Binding-site contacts:
Ligand atom C7 contacts residue PHE182 of chain 1.A at 3.9 Å (hydrophobic).
Ligand atom CL1 contacts residue VAL53 of chain 1.A at 3.2 Å.
Ligand atom C4 contacts residue PHE182 of chain 1.A at 3.4 Å (hydrophobic).
Ligand atom C2 contacts residue ASN39 of chain 1.A at 3.9 Å.
Ligand atom N1 contacts residue ASP267 of chain 1.A at 2.8 Å (salt-bridge).
Ligand atom N1 contacts residue ASN39 of chain 1.A at 3.4 Å (h-bond).
Ligand atom C1 contacts residue ASP267 of chain 1.A at 3.9 Å.
Ligand atom C6 contacts residue TYR40 of chain 1.A at 3.6 Å (hydrophobic).
Ligand atom C2 contacts residue ASP267 of chain 1.A at 3.9 Å.
Ligand atom C8 contacts residue ARG44 of chain 1.A at 3.5 Å.
Ligand atom C2 contacts residue TYR222 of chain 1.A at 3.7 Å (hydrophobic).
Ligand atom C6 contacts residue LYS57 of chain 1.A at 3.5 Å.
Ligand atom C6 contacts residue ASN39 of chain 1.A at 3.8 Å.
Ligand atom CL2 contacts residue MET258 of chain 1.A at 2.8 Å.
Ligand atom C5 contacts residue TYR40 of chain 1.A at 3.3 Å (hydrophobic).
Ligand atom C3 contacts residue TYR35 of chain 1.A at 3.5 Å (hydrophobic).
Ligand atom C4 contacts residue TYR35 of chain 1.A at 3.3 Å (hydrophobic).
Ligand atom C8 contacts residue PHE182 of chain 1.A at 4.0 Å (hydrophobic).
Ligand atom C8A contacts residue ASN39 of chain 1.A at 3.8 Å.
Ligand atom N1 contacts residue ARG44 of chain 1.A at 3.6 Å.
Ligand atom C5 contacts residue PHE182 of chain 1.A at 3.5 Å (hydrophobic).
Ligand atom C4A contacts residue PHE182 of chain 1.A at 3.6 Å (hydrophobic).
Ligand atom C8A contacts residue PHE182 of chain 1.A at 3.6 Å (hydrophobic).
Ligand atom CL1 contacts residue ASN39 of chain 1.A at 4.1 Å.
Ligand atom CL2 contacts residue ARG44 of chain 1.A at 3.2 Å.
Ligand atom C1 contacts residue ARG44 of chain 1.A at 4.0 Å.
Ligand atom C4A contacts residue ASN39 of chain 1.A at 3.8 Å.
Ligand atom C6 contacts residue PHE182 of chain 1.A at 3.6 Å (hydrophobic).
Ligand atom C2 contacts residue GLU219 of chain 1.A at 3.8 Å.
Ligand atom C8A contacts residue ARG44 of chain 1.A at 3.9 Å.
Ligand atom C5 contacts residue ASN39 of chain 1.A at 3.8 Å.
Ligand atom C1 contacts residue VAL269 of chain 1.A at 3.3 Å (hydrophobic).
Ligand atom N1 contacts residue VAL269 of chain 1.A at 3.5 Å.
Ligand atom C3 contacts residue ASN39 of chain 1.A at 3.6 Å.
Ligand atom CL1 contacts residue ARG44 of chain 1.A at 4.0 Å.
Ligand atom CL1 contacts residue LYS57 of chain 1.A at 3.7 Å.
Ligand atom C5 contacts residue TYR35 of chain 1.A at 4.1 Å (hydrophobic).
Ligand atom C8 contacts residue MET258 of chain 1.A at 4.1 Å (hydrophobic).
Ligand atom N1 contacts residue GLU219 of chain 1.A at 3.8 Å.
Ligand atom C7 contacts residue LYS57 of chain 1.A at 4.1 Å.

Sequence of chain 1.A:
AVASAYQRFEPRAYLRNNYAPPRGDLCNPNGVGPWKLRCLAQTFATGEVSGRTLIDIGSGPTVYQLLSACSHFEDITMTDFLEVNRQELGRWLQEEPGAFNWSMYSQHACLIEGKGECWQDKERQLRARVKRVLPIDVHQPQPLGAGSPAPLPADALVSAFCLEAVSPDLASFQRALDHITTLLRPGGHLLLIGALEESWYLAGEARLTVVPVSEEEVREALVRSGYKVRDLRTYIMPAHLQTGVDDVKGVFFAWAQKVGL

This protein binds this small molecule.
Small molecule (SMILES): Clc1ccc2c(c1Cl)CNCCC2